This protein binds this small molecule.
Small molecule (SMILES): CC(=O)N[C@H]1[C@H](O[C@H]2[C@H](O)[C@@H](NC(C)=O)CO[C@@H]2CO)O[C@H](CO)[C@@H](O)[C@@H]1O

Sequence of chain 1.A:
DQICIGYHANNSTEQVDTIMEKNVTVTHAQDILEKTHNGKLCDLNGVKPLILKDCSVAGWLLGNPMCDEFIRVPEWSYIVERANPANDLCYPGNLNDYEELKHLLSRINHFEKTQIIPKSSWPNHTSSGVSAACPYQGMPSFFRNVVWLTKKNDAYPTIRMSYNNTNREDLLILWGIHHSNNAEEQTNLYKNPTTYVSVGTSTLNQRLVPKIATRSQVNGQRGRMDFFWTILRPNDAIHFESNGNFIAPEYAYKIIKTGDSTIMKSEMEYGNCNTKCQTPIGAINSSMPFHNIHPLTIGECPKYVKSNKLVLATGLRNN

Binding-site contacts:
Ligand atom C1 contacts residue ASN164 of chain 1.A at 1.4 Å.
Ligand atom C2 contacts residue ASN164 of chain 1.A at 2.5 Å.
Ligand atom O7 contacts residue ASN164 of chain 1.A at 2.9 Å (h-bond).
Ligand atom C7 contacts residue ALA237 of chain 1.A at 4.2 Å (hydrophobic).
Ligand atom C8 contacts residue ASN164 of chain 1.A at 4.5 Å.
Ligand atom C8 contacts residue ALA237 of chain 1.A at 4.0 Å (hydrophobic).
Ligand atom C4 contacts residue ASN164 of chain 1.A at 4.2 Å.
Ligand atom C5 contacts residue ASN164 of chain 1.A at 3.5 Å.
Ligand atom C7 contacts residue ASN164 of chain 1.A at 3.2 Å.
Ligand atom N2 contacts residue ASN164 of chain 1.A at 3.0 Å (h-bond).
Ligand atom O5 contacts residue ASN164 of chain 1.A at 2.2 Å (h-bond).
Ligand atom O4 contacts residue ASN235 of chain 1.A at 3.3 Å (h-bond).
Ligand atom C8 contacts residue ASN235 of chain 1.A at 3.9 Å.
Ligand atom C1 contacts residue ASN235 of chain 1.A at 3.7 Å.
Ligand atom C3 contacts residue ASN164 of chain 1.A at 3.8 Å.
Ligand atom C2 contacts residue ASN235 of chain 1.A at 3.9 Å.
Ligand atom C4 contacts residue ASN235 of chain 1.A at 3.9 Å.
Ligand atom N2 contacts residue ASN235 of chain 1.A at 3.2 Å (h-bond).
Ligand atom C5 contacts residue ASN235 of chain 1.A at 4.0 Å.
Ligand atom O7 contacts residue ALA237 of chain 1.A at 4.1 Å.
Ligand atom C7 contacts residue ASN235 of chain 1.A at 3.8 Å.
Ligand atom C3 contacts residue ASN235 of chain 1.A at 3.7 Å.